The protein below binds the small molecule below.
Small molecule (SMILES): C[Se]CC[C@H](N)C(=O)N[C@@H](Cc1ccccc1)C(=O)N[C@@H](CC(N)=O)C(=O)N[C@@H](Cc1ccccc1)C(=O)N[C@@H](CC(C)C)C(=O)NCC=O

Binding-site contacts:
Ligand atom CA contacts residue VAL467 of chain 4.A at 3.6 Å (hydrophobic).
Ligand atom CA contacts residue VAL467 of chain 4.A at 3.5 Å (hydrophobic).
Ligand atom CE1 contacts residue VAL467 of chain 4.A at 3.7 Å (hydrophobic).
Ligand atom CE2 contacts residue ALA394 of chain 4.A at 3.7 Å (hydrophobic).
Ligand atom CD1 contacts residue GLU383 of chain 4.A at 3.4 Å.
Ligand atom CE contacts residue SER391 of chain 4.A at 4.1 Å.
Ligand atom C contacts residue VAL467 of chain 4.A at 3.8 Å (hydrophobic).
Ligand atom CB contacts residue VAL467 of chain 4.A at 3.1 Å (hydrophobic).
Ligand atom O contacts residue GLN379 of chain 4.A at 3.1 Å (h-bond).
Ligand atom N contacts residue VAL467 of chain 4.A at 2.8 Å (h-bond).
Ligand atom CZ contacts residue VAL382 of chain 4.A at 3.8 Å (hydrophobic).
Ligand atom N contacts residue GLN379 of chain 4.A at 4.1 Å.
Ligand atom O contacts residue VAL468 of chain 4.A at 3.7 Å.
Ligand atom CE2 contacts residue ARG390 of chain 4.A at 3.4 Å.
Ligand atom C contacts residue GLN379 of chain 4.A at 3.7 Å.
Ligand atom C contacts residue ASP469 of chain 4.A at 3.7 Å.
Ligand atom N contacts residue GLN379 of chain 4.A at 2.9 Å (h-bond).
Ligand atom CE contacts residue ALA394 of chain 4.A at 3.7 Å (hydrophobic).
Ligand atom CD1 contacts residue VAL467 of chain 4.A at 3.8 Å (hydrophobic).
Ligand atom O contacts residue ASP469 of chain 4.A at 3.1 Å (salt-bridge).
Ligand atom N contacts residue ASP469 of chain 4.A at 3.5 Å.
Ligand atom CA contacts residue GLN379 of chain 4.A at 3.1 Å.
Ligand atom CZ contacts residue VAL468 of chain 4.A at 4.1 Å (hydrophobic).
Ligand atom CA contacts residue VAL467 of chain 4.A at 4.0 Å (hydrophobic).
Ligand atom CE1 contacts residue VAL382 of chain 4.A at 4.0 Å (hydrophobic).
Ligand atom O contacts residue GLN379 of chain 4.A at 3.2 Å (h-bond).
Ligand atom CE2 contacts residue VAL382 of chain 4.A at 4.1 Å (hydrophobic).
Ligand atom CB contacts residue GLN379 of chain 4.A at 3.6 Å.
Ligand atom O contacts residue VAL382 of chain 4.A at 4.0 Å.
Ligand atom O contacts residue GLN379 of chain 4.A at 2.7 Å (h-bond).
Ligand atom CA contacts residue ASP469 of chain 4.A at 3.5 Å.
Ligand atom CE1 contacts residue VAL468 of chain 4.A at 3.9 Å (hydrophobic).
Ligand atom SE contacts residue ALA394 of chain 4.A at 3.9 Å.
Ligand atom C contacts residue GLN379 of chain 4.A at 3.1 Å.
Ligand atom CA contacts residue GLN379 of chain 4.A at 3.7 Å.
Ligand atom CD2 contacts residue ARG390 of chain 4.A at 4.0 Å.
Ligand atom CG contacts residue GLU383 of chain 4.A at 4.1 Å.
Ligand atom CB contacts residue GLU383 of chain 4.A at 3.6 Å.
Ligand atom C contacts residue GLN379 of chain 4.A at 2.9 Å.
Ligand atom C contacts residue VAL467 of chain 4.A at 3.8 Å (hydrophobic).

Sequence of chain 4.A:
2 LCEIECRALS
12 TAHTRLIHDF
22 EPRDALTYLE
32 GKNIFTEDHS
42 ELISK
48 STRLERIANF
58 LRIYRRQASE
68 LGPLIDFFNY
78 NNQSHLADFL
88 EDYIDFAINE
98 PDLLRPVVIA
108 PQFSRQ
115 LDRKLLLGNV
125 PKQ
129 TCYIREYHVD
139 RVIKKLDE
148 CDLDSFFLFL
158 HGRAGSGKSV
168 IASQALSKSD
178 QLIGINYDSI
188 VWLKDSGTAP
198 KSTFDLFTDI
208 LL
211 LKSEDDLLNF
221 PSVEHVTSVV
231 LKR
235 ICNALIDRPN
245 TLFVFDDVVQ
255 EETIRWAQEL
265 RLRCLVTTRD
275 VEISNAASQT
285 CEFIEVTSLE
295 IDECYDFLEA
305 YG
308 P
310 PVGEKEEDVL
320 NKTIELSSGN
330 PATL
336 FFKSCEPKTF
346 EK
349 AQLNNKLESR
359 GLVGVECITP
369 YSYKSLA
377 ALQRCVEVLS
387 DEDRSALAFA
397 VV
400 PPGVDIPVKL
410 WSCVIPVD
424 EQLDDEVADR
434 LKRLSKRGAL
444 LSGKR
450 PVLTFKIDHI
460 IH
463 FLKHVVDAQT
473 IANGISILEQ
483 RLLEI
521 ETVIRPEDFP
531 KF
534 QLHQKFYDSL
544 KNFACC